This protein binds this small molecule.
Small molecule (SMILES): O=C([O-])C(=O)[O-]

Sequence of chain 1.D:
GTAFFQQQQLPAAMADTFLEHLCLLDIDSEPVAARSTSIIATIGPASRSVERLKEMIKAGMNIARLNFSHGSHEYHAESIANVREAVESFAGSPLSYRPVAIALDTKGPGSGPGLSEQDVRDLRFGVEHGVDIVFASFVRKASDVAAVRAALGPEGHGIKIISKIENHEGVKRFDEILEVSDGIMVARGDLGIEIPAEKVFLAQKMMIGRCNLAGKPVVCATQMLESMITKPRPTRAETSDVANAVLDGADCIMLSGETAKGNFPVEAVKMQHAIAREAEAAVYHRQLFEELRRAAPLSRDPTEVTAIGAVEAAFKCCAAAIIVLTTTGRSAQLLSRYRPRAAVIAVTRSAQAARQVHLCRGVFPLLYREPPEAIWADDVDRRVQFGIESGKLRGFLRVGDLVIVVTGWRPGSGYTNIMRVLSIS

Binding-site contacts:
Ligand atom C2 contacts residue ALA209 of chain 1.D at 3.5 Å (hydrophobic).
Ligand atom O2 contacts residue GLY211 of chain 1.D at 4.0 Å.
Ligand atom C1 contacts residue MG1 of chain 1.X at 3.1 Å.
Ligand atom O3 contacts residue ARG87 of chain 1.D at 4.0 Å.
Ligand atom O1 contacts residue LYS186 of chain 1.D at 2.7 Å (salt-bridge).
Ligand atom O1 contacts residue GLU188 of chain 1.D at 3.5 Å (salt-bridge).
Ligand atom O2 contacts residue MG1 of chain 1.X at 2.0 Å.
Ligand atom C2 contacts residue ASP212 of chain 1.D at 3.9 Å.
Ligand atom C2 contacts residue GLY211 of chain 1.D at 3.8 Å.
Ligand atom C2 contacts residue MG1 of chain 1.X at 3.0 Å.
Ligand atom O2 contacts residue ASP212 of chain 1.D at 2.9 Å (salt-bridge).
Ligand atom O1 contacts residue ALA209 of chain 1.D at 4.3 Å.
Ligand atom O1 contacts residue ARG87 of chain 1.D at 4.3 Å.
Ligand atom C2 contacts residue GLU188 of chain 1.D at 3.7 Å.
Ligand atom O3 contacts residue MG1 of chain 1.X at 4.4 Å.
Ligand atom O3 contacts residue LYS186 of chain 1.D at 3.9 Å.
Ligand atom O4 contacts residue ARG210 of chain 1.D at 3.5 Å (salt-bridge).
Ligand atom O2 contacts residue ALA209 of chain 1.D at 3.9 Å.
Ligand atom O3 contacts residue ALA209 of chain 1.D at 4.3 Å.
Ligand atom O4 contacts residue THR244 of chain 1.D at 2.6 Å (h-bond).
Ligand atom C1 contacts residue LYS186 of chain 1.D at 3.6 Å.
Ligand atom O1 contacts residue MG1 of chain 1.X at 2.4 Å.
Ligand atom C1 contacts residue THR244 of chain 1.D at 3.9 Å.
Ligand atom C1 contacts residue GLU188 of chain 1.D at 4.0 Å.
Ligand atom O3 contacts residue THR244 of chain 1.D at 3.4 Å (h-bond).
Ligand atom O3 contacts residue MET276 of chain 1.D at 3.9 Å.
Ligand atom O4 contacts residue ASP212 of chain 1.D at 3.9 Å.
Ligand atom O1 contacts residue ASP212 of chain 1.D at 4.3 Å.
Ligand atom C2 contacts residue THR244 of chain 1.D at 3.5 Å.
Ligand atom O3 contacts residue MET207 of chain 1.D at 4.2 Å.
Ligand atom O4 contacts residue ALA209 of chain 1.D at 3.3 Å.
Ligand atom O4 contacts residue GLY211 of chain 1.D at 2.9 Å (h-bond).
Ligand atom O2 contacts residue GLU188 of chain 1.D at 2.8 Å (salt-bridge).
Ligand atom C2 contacts residue ARG210 of chain 1.D at 4.4 Å.
Ligand atom C1 contacts residue ALA209 of chain 1.D at 3.8 Å (hydrophobic).
Ligand atom O4 contacts residue MG1 of chain 1.X at 4.1 Å.